This protein binds this small molecule.
Small molecule (SMILES): Cc1c(Cl)cccc1NC(=O)[C@@H]1CCCO1

Binding-site contacts:
Ligand atom N1 contacts residue LYS235 of chain 1.A at 4.3 Å.
Ligand atom C8 contacts residue ILE236 of chain 1.A at 4.1 Å (hydrophobic).
Ligand atom C6 contacts residue LYS235 of chain 1.A at 3.8 Å.
Ligand atom C4 contacts residue VAL233 of chain 1.A at 3.9 Å (hydrophobic).
Ligand atom C6 contacts residue VAL233 of chain 1.A at 4.3 Å (hydrophobic).
Ligand atom C1 contacts residue HIS280 of chain 1.A at 4.1 Å.
Ligand atom CL1 contacts residue HIS280 of chain 1.A at 3.2 Å.
Ligand atom C9 contacts residue LYS235 of chain 1.A at 4.2 Å.
Ligand atom CL1 contacts residue VAL277 of chain 1.A at 3.6 Å.
Ligand atom N1 contacts residue LEU234 of chain 1.A at 4.4 Å.
Ligand atom C1 contacts residue VAL277 of chain 1.A at 3.8 Å (hydrophobic).
Ligand atom C8 contacts residue LYS235 of chain 1.A at 3.7 Å.
Ligand atom C7 contacts residue HIS280 of chain 1.A at 4.1 Å.
Ligand atom CL1 contacts residue TRP230 of chain 1.A at 4.1 Å.
Ligand atom C3 contacts residue HIS280 of chain 1.A at 3.2 Å.
Ligand atom C5 contacts residue HIS280 of chain 1.A at 3.5 Å.
Ligand atom C5 contacts residue LYS235 of chain 1.A at 4.2 Å.
Ligand atom CL1 contacts residue CYS276 of chain 1.A at 3.6 Å.
Ligand atom C2 contacts residue HIS280 of chain 1.A at 3.5 Å.
Ligand atom C6 contacts residue HIS280 of chain 1.A at 3.8 Å.
Ligand atom CL1 contacts residue ILE236 of chain 1.A at 3.9 Å.
Ligand atom C5 contacts residue LEU234 of chain 1.A at 3.8 Å (hydrophobic).
Ligand atom C3 contacts residue ILE236 of chain 1.A at 4.0 Å (hydrophobic).
Ligand atom C7 contacts residue LEU234 of chain 1.A at 4.3 Å (hydrophobic).
Ligand atom C4 contacts residue HIS280 of chain 1.A at 3.3 Å.
Ligand atom C10 contacts residue LYS235 of chain 1.A at 3.8 Å.
Ligand atom C7 contacts residue LYS235 of chain 1.A at 4.1 Å.
Ligand atom C6 contacts residue LEU234 of chain 1.A at 3.3 Å (hydrophobic).
Ligand atom C4 contacts residue ILE236 of chain 1.A at 4.1 Å (hydrophobic).
Ligand atom C4 contacts residue TRP230 of chain 1.A at 4.2 Å (hydrophobic).
Ligand atom O1 contacts residue ILE236 of chain 1.A at 3.0 Å (h-bond).
Ligand atom C5 contacts residue VAL233 of chain 1.A at 3.5 Å (hydrophobic).
Ligand atom O1 contacts residue LYS235 of chain 1.A at 3.4 Å.

Sequence of chain 1.A:
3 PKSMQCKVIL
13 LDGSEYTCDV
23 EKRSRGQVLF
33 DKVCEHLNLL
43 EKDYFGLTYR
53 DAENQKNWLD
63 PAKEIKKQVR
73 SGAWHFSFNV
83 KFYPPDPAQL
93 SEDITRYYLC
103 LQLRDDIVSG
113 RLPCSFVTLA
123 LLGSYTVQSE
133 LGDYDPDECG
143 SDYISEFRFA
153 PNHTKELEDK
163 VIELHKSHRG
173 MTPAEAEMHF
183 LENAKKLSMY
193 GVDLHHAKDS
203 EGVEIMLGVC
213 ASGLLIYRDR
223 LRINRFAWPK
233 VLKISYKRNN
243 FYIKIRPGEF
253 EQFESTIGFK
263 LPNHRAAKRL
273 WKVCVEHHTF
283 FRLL